Sequence of chain 1.A:
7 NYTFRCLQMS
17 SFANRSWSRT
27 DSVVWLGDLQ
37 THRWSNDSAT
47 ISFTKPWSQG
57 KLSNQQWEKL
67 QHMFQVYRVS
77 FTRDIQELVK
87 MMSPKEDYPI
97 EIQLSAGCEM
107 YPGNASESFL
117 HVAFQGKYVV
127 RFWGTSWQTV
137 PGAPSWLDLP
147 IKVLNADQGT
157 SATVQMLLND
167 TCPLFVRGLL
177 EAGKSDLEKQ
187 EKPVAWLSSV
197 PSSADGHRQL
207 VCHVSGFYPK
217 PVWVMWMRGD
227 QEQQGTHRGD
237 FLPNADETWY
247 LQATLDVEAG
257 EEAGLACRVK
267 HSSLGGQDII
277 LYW

Binding-site contacts:
Ligand atom O5 contacts residue ASN20 of chain 1.A at 2.3 Å (h-bond).
Ligand atom O7 contacts residue ASN20 of chain 1.A at 3.0 Å (h-bond).
Ligand atom C1 contacts residue ASN20 of chain 1.A at 1.4 Å.
Ligand atom C8 contacts residue ASN20 of chain 1.A at 4.5 Å.
Ligand atom C5 contacts residue TRP23 of chain 1.A at 3.6 Å (hydrophobic).
Ligand atom C2 contacts residue ASN20 of chain 1.A at 2.5 Å.
Ligand atom O5 contacts residue TRP23 of chain 1.A at 3.5 Å.
Ligand atom C6 contacts residue TRP23 of chain 1.A at 3.6 Å (hydrophobic).
Ligand atom C3 contacts residue ASN20 of chain 1.A at 3.9 Å.
Ligand atom C1 contacts residue TRP23 of chain 1.A at 3.8 Å (hydrophobic).
Ligand atom N2 contacts residue ASN20 of chain 1.A at 3.0 Å (h-bond).
Ligand atom C8 contacts residue SER22 of chain 1.A at 4.3 Å.
Ligand atom C5 contacts residue ASN20 of chain 1.A at 3.7 Å.
Ligand atom O5 contacts residue ALA19 of chain 1.A at 3.8 Å.
Ligand atom C6 contacts residue ALA19 of chain 1.A at 4.1 Å (hydrophobic).
Ligand atom O6 contacts residue ALA19 of chain 1.A at 4.1 Å.
Ligand atom C4 contacts residue ASN20 of chain 1.A at 4.2 Å.
Ligand atom C7 contacts residue ASN20 of chain 1.A at 3.2 Å.

This small molecule binds to this protein.
Small molecule (SMILES): CC(=O)N[C@@H]1[C@@H](O)[C@H](O)[C@@H](CO)O[C@H]1O